Binding-site contacts:
Ligand atom C5' contacts residue SER127 of chain 1.D at 4.2 Å.
Ligand atom OP1 contacts residue LYS49 of chain 1.D at 3.3 Å.
Ligand atom P contacts residue ARG24 of chain 1.D at 3.9 Å.
Ligand atom O2 contacts residue SER127 of chain 1.D at 3.0 Å (h-bond).
Ligand atom C1' contacts residue SER127 of chain 1.D at 3.5 Å.
Ligand atom C2' contacts residue LYS128 of chain 1.D at 4.1 Å.
Ligand atom O4' contacts residue GLY255 of chain 1.D at 4.0 Å.
Ligand atom P contacts residue LYS49 of chain 1.D at 4.2 Å.
Ligand atom C5' contacts residue MET252 of chain 1.D at 3.5 Å (hydrophobic).
Ligand atom OP1 contacts residue LYS49 of chain 1.D at 3.2 Å.
Ligand atom C2 contacts residue LYS128 of chain 1.D at 3.9 Å.
Ligand atom P contacts residue LYS49 of chain 1.D at 3.7 Å.
Ligand atom O5' contacts residue LYS49 of chain 1.D at 3.3 Å.
Ligand atom C1' contacts residue THR245 of chain 1.D at 3.7 Å.
Ligand atom C2 contacts residue SER127 of chain 1.D at 4.0 Å.
Ligand atom C4' contacts residue SER127 of chain 1.D at 3.4 Å.
Ligand atom C1' contacts residue LYS128 of chain 1.D at 3.9 Å.
Ligand atom C5' contacts residue ARG24 of chain 1.D at 4.3 Å.
Ligand atom OP1 contacts residue ARG24 of chain 1.D at 2.8 Å (salt-bridge).
Ligand atom O2 contacts residue LYS128 of chain 1.D at 3.6 Å.
Ligand atom O5' contacts residue ASN131 of chain 1.D at 4.2 Å.
Ligand atom O3' contacts residue LYS49 of chain 1.D at 3.3 Å (salt-bridge).
Ligand atom P contacts residue ASN131 of chain 1.D at 3.5 Å.
Ligand atom O4' contacts residue MET252 of chain 1.D at 3.4 Å (h-bond).
Ligand atom C5' contacts residue ASN131 of chain 1.D at 4.0 Å.
Ligand atom C5' contacts residue LYS128 of chain 1.D at 4.1 Å.
Ligand atom C4' contacts residue MET252 of chain 1.D at 3.3 Å (hydrophobic).
Ligand atom C5' contacts residue LYS49 of chain 1.D at 3.6 Å.
Ligand atom C4' contacts residue THR253 of chain 1.D at 3.9 Å.
Ligand atom O3' contacts residue ARG21 of chain 1.D at 4.1 Å.
Ligand atom OP1 contacts residue ASN131 of chain 1.D at 2.8 Å (h-bond).
Ligand atom O4' contacts residue SER127 of chain 1.D at 2.9 Å (h-bond).
Ligand atom C1' contacts residue GLY255 of chain 1.D at 4.1 Å.
Ligand atom O3' contacts residue MET252 of chain 1.D at 4.0 Å.
Ligand atom O4' contacts residue THR245 of chain 1.D at 4.0 Å.
Ligand atom O3' contacts residue ASN131 of chain 1.D at 3.0 Å (h-bond).
Ligand atom O3' contacts residue ARG24 of chain 1.D at 3.7 Å.
Ligand atom O3' contacts residue THR253 of chain 1.D at 3.8 Å.
Ligand atom N3 contacts residue LYS128 of chain 1.D at 4.2 Å.
Ligand atom OP1 contacts residue LYS20 of chain 1.D at 3.3 Å.

Sequence of chain 1.D:
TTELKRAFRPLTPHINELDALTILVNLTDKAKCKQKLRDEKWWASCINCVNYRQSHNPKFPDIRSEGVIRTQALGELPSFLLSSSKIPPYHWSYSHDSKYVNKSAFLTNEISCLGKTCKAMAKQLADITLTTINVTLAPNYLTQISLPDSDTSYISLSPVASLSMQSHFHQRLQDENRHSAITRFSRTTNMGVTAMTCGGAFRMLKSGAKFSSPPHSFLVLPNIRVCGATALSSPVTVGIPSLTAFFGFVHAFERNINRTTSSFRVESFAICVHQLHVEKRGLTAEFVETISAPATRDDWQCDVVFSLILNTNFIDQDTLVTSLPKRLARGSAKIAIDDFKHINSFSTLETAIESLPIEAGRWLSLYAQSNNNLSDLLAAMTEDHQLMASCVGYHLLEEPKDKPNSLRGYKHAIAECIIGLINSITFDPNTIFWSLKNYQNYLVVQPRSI

A protein and the small-molecule ligand that binds it are described below.
Small molecule (SMILES): Cc1cn([C@H]2C[C@H](O[P](=O)(O)OC[C@H]3O[C@@H](n4ccc(N)nc4=O)C[C@@H]3O[P](=O)(O)OC[C@H]3O[C@@H](n4cnc5c(N)ncnc54)C[C@@H]3O[P](=O)(O)OC[C@H]3O[C@@H](n4ccc(N)nc4=O)C[C@@H]3O[P](=O)(O)OC[C@H]3O[C@@H](n4ccc(N)nc4=O)C[C@@H]3O[P](=O)(O)OC[C@H]3O[C@@H](n4cnc5c(N)ncnc54)C[C@@H]3O[P](=O)(O)OC[C@H]3O[C@@H](n4cnc5c(N)ncnc54)C[C@@H]3O)[C@@H](COP(=O)=O)O2)c(=O)[nH]c1=O